Sequence of chain 1.A:
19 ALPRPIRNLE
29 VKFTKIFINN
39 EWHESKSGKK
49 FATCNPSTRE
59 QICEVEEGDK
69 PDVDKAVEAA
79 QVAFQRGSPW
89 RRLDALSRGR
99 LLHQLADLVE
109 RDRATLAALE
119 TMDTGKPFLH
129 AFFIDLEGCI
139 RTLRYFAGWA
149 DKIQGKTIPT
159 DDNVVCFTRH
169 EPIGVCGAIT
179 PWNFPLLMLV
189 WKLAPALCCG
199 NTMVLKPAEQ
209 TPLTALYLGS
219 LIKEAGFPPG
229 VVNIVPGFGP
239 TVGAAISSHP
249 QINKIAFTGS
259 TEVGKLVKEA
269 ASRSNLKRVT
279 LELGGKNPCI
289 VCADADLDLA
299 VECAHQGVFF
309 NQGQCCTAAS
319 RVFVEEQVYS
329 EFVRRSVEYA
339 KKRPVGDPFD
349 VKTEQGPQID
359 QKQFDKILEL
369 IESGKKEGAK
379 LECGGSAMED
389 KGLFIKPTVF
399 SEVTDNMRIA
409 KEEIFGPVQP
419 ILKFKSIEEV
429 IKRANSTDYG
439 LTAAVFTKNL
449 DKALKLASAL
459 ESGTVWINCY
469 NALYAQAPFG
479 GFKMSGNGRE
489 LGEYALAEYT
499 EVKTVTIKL

Sequence of chain 1.B:
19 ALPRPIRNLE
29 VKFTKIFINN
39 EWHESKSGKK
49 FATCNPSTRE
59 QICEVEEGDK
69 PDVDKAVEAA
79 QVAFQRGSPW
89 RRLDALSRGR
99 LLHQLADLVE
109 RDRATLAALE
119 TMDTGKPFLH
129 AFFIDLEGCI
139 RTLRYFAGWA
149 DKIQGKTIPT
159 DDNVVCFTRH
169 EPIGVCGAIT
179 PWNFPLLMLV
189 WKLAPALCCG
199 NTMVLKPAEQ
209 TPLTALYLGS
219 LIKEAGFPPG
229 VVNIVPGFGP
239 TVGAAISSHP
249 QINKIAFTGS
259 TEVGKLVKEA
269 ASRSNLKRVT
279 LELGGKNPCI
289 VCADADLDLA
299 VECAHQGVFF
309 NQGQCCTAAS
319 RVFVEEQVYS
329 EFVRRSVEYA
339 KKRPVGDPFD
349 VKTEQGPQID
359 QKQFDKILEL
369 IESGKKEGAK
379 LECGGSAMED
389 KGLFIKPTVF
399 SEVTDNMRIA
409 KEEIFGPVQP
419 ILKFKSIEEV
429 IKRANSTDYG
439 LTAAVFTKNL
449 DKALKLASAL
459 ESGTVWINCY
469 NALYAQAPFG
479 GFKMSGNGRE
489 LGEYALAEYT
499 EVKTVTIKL

Binding-site contacts:
Ligand atom C15 contacts residue TYR472 of chain 1.A at 3.6 Å (hydrophobic).
Ligand atom C16 contacts residue LEU471 of chain 1.A at 3.3 Å (hydrophobic).
Ligand atom C19 contacts residue GLY136 of chain 1.A at 3.8 Å.
Ligand atom C13 contacts residue ASP159 of chain 1.B at 4.1 Å.
Ligand atom C19 contacts residue LEU185 of chain 1.A at 4.3 Å (hydrophobic).
Ligand atom N04 contacts residue LEU471 of chain 1.A at 4.3 Å.
Ligand atom C12 contacts residue ASP159 of chain 1.B at 3.7 Å.
Ligand atom C13 contacts residue ASN161 of chain 1.B at 3.4 Å.
Ligand atom C07 contacts residue LEU471 of chain 1.A at 3.5 Å (hydrophobic).
Ligand atom C14 contacts residue ASN161 of chain 1.B at 3.2 Å.
Ligand atom C20 contacts residue ILE132 of chain 1.A at 4.1 Å (hydrophobic).
Ligand atom C08 contacts residue ALA470 of chain 1.A at 3.7 Å (hydrophobic).
Ligand atom C15 contacts residue ASP159 of chain 1.B at 3.8 Å.
Ligand atom C08 contacts residue ASN469 of chain 1.A at 3.2 Å.
Ligand atom C10 contacts residue ASP159 of chain 1.B at 3.5 Å.
Ligand atom C08 contacts residue LEU471 of chain 1.A at 4.0 Å (hydrophobic).
Ligand atom C06 contacts residue ASN469 of chain 1.A at 4.2 Å.
Ligand atom C19 contacts residue LEU471 of chain 1.A at 4.3 Å (hydrophobic).
Ligand atom C18 contacts residue GLY136 of chain 1.A at 3.9 Å.
Ligand atom C03 contacts residue ASP159 of chain 1.B at 4.2 Å.
Ligand atom C15 contacts residue ASN161 of chain 1.B at 4.3 Å.
Ligand atom C05 contacts residue LEU471 of chain 1.A at 3.7 Å (hydrophobic).
Ligand atom C07 contacts residue ALA470 of chain 1.A at 4.0 Å (hydrophobic).
Ligand atom C07 contacts residue ASN469 of chain 1.A at 3.0 Å.
Ligand atom N23 contacts residue THR140 of chain 1.A at 3.5 Å (h-bond).
Ligand atom N01 contacts residue TYR472 of chain 1.A at 3.9 Å.
Ligand atom C11 contacts residue ASP159 of chain 1.B at 3.4 Å.
Ligand atom C14 contacts residue ASP159 of chain 1.B at 4.1 Å.
Ligand atom C10 contacts residue TYR472 of chain 1.A at 3.9 Å (hydrophobic).
Ligand atom N23 contacts residue GLY136 of chain 1.A at 3.7 Å.
Ligand atom C02 contacts residue TYR472 of chain 1.A at 3.7 Å (hydrophobic).
Ligand atom C02 contacts residue ASP159 of chain 1.B at 4.0 Å.
Ligand atom C22 contacts residue GLY136 of chain 1.A at 3.5 Å.
Ligand atom N23 contacts residue ALA473 of chain 1.A at 3.8 Å.
Ligand atom C03 contacts residue TYR472 of chain 1.A at 4.1 Å (hydrophobic).
Ligand atom C18 contacts residue LEU471 of chain 1.A at 3.8 Å (hydrophobic).
Ligand atom C06 contacts residue LEU471 of chain 1.A at 3.3 Å (hydrophobic).
Ligand atom C05 contacts residue ARG139 of chain 1.A at 3.9 Å.
Ligand atom C17 contacts residue LEU471 of chain 1.A at 2.9 Å (hydrophobic).
Ligand atom C22 contacts residue LEU471 of chain 1.A at 4.2 Å (hydrophobic).

The protein below binds the small molecule below.
Small molecule (SMILES): N#Cc1cccc(-c2ccc3nc(-c4ccccc4)cn3c2)c1